Binding-site contacts:
Ligand atom CC6 contacts residue HIS107 of chain 1.A at 3.5 Å.
Ligand atom CD2 contacts residue LEU167 of chain 1.A at 3.4 Å (hydrophobic).
Ligand atom CA4 contacts residue VAL30 of chain 1.A at 3.5 Å (hydrophobic).
Ligand atom CD4 contacts residue LEU167 of chain 1.A at 3.9 Å (hydrophobic).
Ligand atom CC6 contacts residue ALA51 of chain 1.A at 3.5 Å (hydrophobic).
Ligand atom CB2 contacts residue ALA51 of chain 1.A at 3.5 Å (hydrophobic).
Ligand atom CB3 contacts residue THR106 of chain 1.A at 3.7 Å.
Ligand atom NC5 contacts residue MET109 of chain 1.A at 3.0 Å (h-bond).
Ligand atom CB1 contacts residue LYS53 of chain 1.A at 3.9 Å.
Ligand atom NC7 contacts residue LEU108 of chain 1.A at 3.5 Å.
Ligand atom CC1 contacts residue THR106 of chain 1.A at 3.7 Å.
Ligand atom CB2 contacts residue LYS53 of chain 1.A at 3.8 Å.
Ligand atom ND1 contacts residue VAL38 of chain 1.A at 3.9 Å.
Ligand atom CD4 contacts residue VAL38 of chain 1.A at 3.7 Å (hydrophobic).
Ligand atom CB2 contacts residue LEU104 of chain 1.A at 3.7 Å (hydrophobic).
Ligand atom CC6 contacts residue THR106 of chain 1.A at 3.7 Å.
Ligand atom FB7 contacts residue LEU104 of chain 1.A at 3.2 Å.
Ligand atom NC7 contacts residue VAL30 of chain 1.A at 3.8 Å.
Ligand atom NC5 contacts residue ALA51 of chain 1.A at 3.4 Å.
Ligand atom CB3 contacts residue LEU104 of chain 1.A at 3.9 Å (hydrophobic).
Ligand atom ND3 contacts residue VAL38 of chain 1.A at 3.6 Å.
Ligand atom CC4 contacts residue MET109 of chain 1.A at 3.2 Å (hydrophobic).
Ligand atom FB7 contacts residue VAL105 of chain 1.A at 3.5 Å.
Ligand atom NC3 contacts residue VAL38 of chain 1.A at 3.8 Å.
Ligand atom NC7 contacts residue MET109 of chain 1.A at 2.7 Å (h-bond).
Ligand atom FB7 contacts residue THR106 of chain 1.A at 3.8 Å.
Ligand atom CB1 contacts residue THR106 of chain 1.A at 3.8 Å.
Ligand atom FB7 contacts residue LEU86 of chain 1.A at 3.7 Å.
Ligand atom CC4 contacts residue ALA51 of chain 1.A at 3.7 Å (hydrophobic).
Ligand atom ND1 contacts residue LEU167 of chain 1.A at 3.7 Å.
Ligand atom CD5 contacts residue VAL38 of chain 1.A at 3.9 Å (hydrophobic).
Ligand atom CB2 contacts residue THR106 of chain 1.A at 3.4 Å.
Ligand atom CD2 contacts residue VAL38 of chain 1.A at 3.7 Å (hydrophobic).
Ligand atom CC1 contacts residue ALA51 of chain 1.A at 3.8 Å (hydrophobic).
Ligand atom ND3 contacts residue LEU167 of chain 1.A at 3.5 Å.
Ligand atom CD2 contacts residue GLY33 of chain 1.A at 3.7 Å.
Ligand atom CC6 contacts residue MET109 of chain 1.A at 3.7 Å (hydrophobic).
Ligand atom CA1 contacts residue LEU167 of chain 1.A at 3.8 Å (hydrophobic).
Ligand atom NC5 contacts residue LEU108 of chain 1.A at 3.9 Å.
Ligand atom CA5 contacts residue SER32 of chain 1.A at 3.2 Å.

A small-molecule ligand and the protein it binds are described below.
Small molecule (SMILES): Nc1nccc(-c2c(-c3ccc(F)cc3)ncn2C2CCNCC2)n1

Sequence of chain 1.A:
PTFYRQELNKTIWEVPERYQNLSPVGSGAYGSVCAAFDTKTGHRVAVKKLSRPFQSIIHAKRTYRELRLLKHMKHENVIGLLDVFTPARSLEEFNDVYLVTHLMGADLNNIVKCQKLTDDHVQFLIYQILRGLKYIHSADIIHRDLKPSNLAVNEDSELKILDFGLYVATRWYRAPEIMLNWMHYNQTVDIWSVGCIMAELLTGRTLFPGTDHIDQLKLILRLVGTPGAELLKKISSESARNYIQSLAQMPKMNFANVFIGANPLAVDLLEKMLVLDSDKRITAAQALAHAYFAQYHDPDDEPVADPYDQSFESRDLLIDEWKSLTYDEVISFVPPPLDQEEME